Binding-site contacts:
Ligand atom C2 contacts residue HIS299 of chain 1.A at 3.7 Å.
Ligand atom N2 contacts residue THR267 of chain 1.A at 4.4 Å.
Ligand atom O5 contacts residue SER381 of chain 1.A at 4.2 Å.
Ligand atom C7 contacts residue ASN301 of chain 1.A at 3.1 Å.
Ligand atom C2 contacts residue ASN301 of chain 1.A at 2.4 Å.
Ligand atom O7 contacts residue ARG412 of chain 1.A at 3.5 Å (salt-bridge).
Ligand atom O7 contacts residue ASN301 of chain 1.A at 2.9 Å (h-bond).
Ligand atom N2 contacts residue ASN301 of chain 1.A at 2.9 Å (h-bond).
Ligand atom O7 contacts residue ASN265 of chain 1.A at 3.9 Å.
Ligand atom C8 contacts residue ARG412 of chain 1.A at 3.9 Å.
Ligand atom C3 contacts residue HIS299 of chain 1.A at 3.8 Å.
Ligand atom N2 contacts residue HIS299 of chain 1.A at 3.2 Å (h-bond).
Ligand atom C1 contacts residue ASN301 of chain 1.A at 1.4 Å.
Ligand atom C7 contacts residue THR267 of chain 1.A at 4.5 Å.
Ligand atom C8 contacts residue HIS299 of chain 1.A at 4.3 Å.
Ligand atom C7 contacts residue HIS299 of chain 1.A at 4.2 Å.
Ligand atom O6 contacts residue THR383 of chain 1.A at 3.7 Å.
Ligand atom C8 contacts residue ASN301 of chain 1.A at 4.3 Å.
Ligand atom C3 contacts residue ASN301 of chain 1.A at 3.8 Å.
Ligand atom C8 contacts residue ASN265 of chain 1.A at 4.0 Å.
Ligand atom C7 contacts residue ARG412 of chain 1.A at 4.1 Å.
Ligand atom C8 contacts residue THR267 of chain 1.A at 3.4 Å.
Ligand atom C5 contacts residue ASN301 of chain 1.A at 3.7 Å.
Ligand atom O5 contacts residue ASN301 of chain 1.A at 2.4 Å (h-bond).
Ligand atom C1 contacts residue HIS299 of chain 1.A at 3.6 Å.
Ligand atom C7 contacts residue ASN265 of chain 1.A at 4.4 Å.
Ligand atom C4 contacts residue ASN301 of chain 1.A at 4.2 Å.

Sequence of chain 1.A:
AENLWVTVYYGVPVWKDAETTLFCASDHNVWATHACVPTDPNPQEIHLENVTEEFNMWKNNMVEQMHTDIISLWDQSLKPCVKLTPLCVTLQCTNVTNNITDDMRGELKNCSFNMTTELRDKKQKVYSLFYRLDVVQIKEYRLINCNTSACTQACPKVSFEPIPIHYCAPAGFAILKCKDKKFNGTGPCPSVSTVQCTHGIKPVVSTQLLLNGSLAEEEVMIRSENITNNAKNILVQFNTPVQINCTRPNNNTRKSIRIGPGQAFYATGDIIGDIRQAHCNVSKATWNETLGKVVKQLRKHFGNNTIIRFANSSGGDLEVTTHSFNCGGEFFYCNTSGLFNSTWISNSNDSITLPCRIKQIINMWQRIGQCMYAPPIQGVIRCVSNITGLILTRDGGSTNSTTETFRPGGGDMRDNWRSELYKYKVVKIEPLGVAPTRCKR

The protein below binds the small molecule below.
Small molecule (SMILES): CC(=O)N[C@H]1[C@H](O[C@H]2[C@H](O)[C@@H](NC(C)=O)CO[C@@H]2CO)O[C@H](CO)[C@@H](O)[C@@H]1O